This protein binds this small molecule.
Small molecule (SMILES): Cc1cc(CCCCCOc2ccc(C3=N[C@@H](C)CO3)cc2)on1

Sequence of chain 20.A:
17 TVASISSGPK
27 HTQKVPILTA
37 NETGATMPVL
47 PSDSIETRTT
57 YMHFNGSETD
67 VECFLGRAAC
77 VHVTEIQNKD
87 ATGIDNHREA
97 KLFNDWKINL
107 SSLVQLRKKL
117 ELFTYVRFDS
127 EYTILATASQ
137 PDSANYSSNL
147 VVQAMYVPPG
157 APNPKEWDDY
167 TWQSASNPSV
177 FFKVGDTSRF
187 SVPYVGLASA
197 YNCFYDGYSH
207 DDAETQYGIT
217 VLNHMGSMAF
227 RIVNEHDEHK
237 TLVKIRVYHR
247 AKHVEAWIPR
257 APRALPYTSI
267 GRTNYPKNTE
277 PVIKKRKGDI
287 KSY

Sequence of chain 16.C:
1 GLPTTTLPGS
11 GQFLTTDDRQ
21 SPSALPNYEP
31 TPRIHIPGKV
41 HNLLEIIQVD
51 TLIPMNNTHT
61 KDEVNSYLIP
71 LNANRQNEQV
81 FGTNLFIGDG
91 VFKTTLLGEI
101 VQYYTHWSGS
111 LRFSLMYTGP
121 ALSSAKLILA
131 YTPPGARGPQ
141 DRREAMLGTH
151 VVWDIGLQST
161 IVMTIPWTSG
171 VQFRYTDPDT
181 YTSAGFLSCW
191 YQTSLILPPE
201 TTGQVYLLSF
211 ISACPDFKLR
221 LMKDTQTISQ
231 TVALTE

Sequence of chain 20.C:
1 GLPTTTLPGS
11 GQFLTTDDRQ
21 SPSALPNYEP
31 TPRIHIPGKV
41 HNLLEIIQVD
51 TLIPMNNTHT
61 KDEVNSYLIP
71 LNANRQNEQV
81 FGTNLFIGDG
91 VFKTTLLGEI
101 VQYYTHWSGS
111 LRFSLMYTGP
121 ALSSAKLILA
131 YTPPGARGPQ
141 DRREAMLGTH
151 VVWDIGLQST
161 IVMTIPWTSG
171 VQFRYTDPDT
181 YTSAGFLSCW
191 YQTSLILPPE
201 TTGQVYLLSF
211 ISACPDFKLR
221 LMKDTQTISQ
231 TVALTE

Binding-site contacts:
Ligand atom N2 contacts residue ASN219 of chain 20.A at 3.0 Å (h-bond).
Ligand atom C6B contacts residue MET224 of chain 20.A at 3.6 Å (hydrophobic).
Ligand atom C6B contacts residue ILE104 of chain 20.A at 3.6 Å (hydrophobic).
Ligand atom C2A contacts residue TYR152 of chain 20.A at 3.8 Å (hydrophobic).
Ligand atom C3B contacts residue TYR152 of chain 20.A at 3.6 Å (hydrophobic).
Ligand atom C2B contacts residue VAL188 of chain 20.A at 3.3 Å (hydrophobic).
Ligand atom C4 contacts residue LEU106 of chain 20.A at 3.6 Å (hydrophobic).
Ligand atom C2A contacts residue PHE186 of chain 20.A at 3.6 Å (hydrophobic).
Ligand atom CM1 contacts residue VAL176 of chain 20.A at 3.4 Å (hydrophobic).
Ligand atom C5A contacts residue PHE186 of chain 20.A at 3.7 Å (hydrophobic).
Ligand atom C5 contacts residue LEU106 of chain 20.A at 3.8 Å (hydrophobic).
Ligand atom C4 contacts residue PHE124 of chain 20.A at 3.9 Å (hydrophobic).
Ligand atom C4C contacts residue VAL191 of chain 20.A at 3.3 Å (hydrophobic).
Ligand atom CM1 contacts residue PRO174 of chain 20.A at 3.8 Å (hydrophobic).
Ligand atom C4C contacts residue TYR197 of chain 20.A at 4.0 Å (hydrophobic).
Ligand atom N3A contacts residue TYR152 of chain 20.A at 3.6 Å.
Ligand atom C6B contacts residue TYR128 of chain 20.A at 3.4 Å (hydrophobic).
Ligand atom C4 contacts residue TYR197 of chain 20.A at 3.9 Å (hydrophobic).
Ligand atom C3B contacts residue VAL188 of chain 20.A at 3.5 Å (hydrophobic).
Ligand atom C1B contacts residue ILE104 of chain 20.A at 4.0 Å (hydrophobic).
Ligand atom C1B contacts residue VAL188 of chain 20.A at 3.7 Å (hydrophobic).
Ligand atom O1B contacts residue TYR128 of chain 20.A at 3.4 Å (h-bond).
Ligand atom C1B contacts residue TYR128 of chain 20.A at 3.7 Å (hydrophobic).
Ligand atom C4B contacts residue PHE186 of chain 20.A at 3.9 Å (hydrophobic).
Ligand atom N3A contacts residue PRO174 of chain 20.A at 3.9 Å.
Ligand atom C4A contacts residue PRO174 of chain 20.A at 3.4 Å (hydrophobic).
Ligand atom C3 contacts residue ASN219 of chain 20.A at 3.9 Å.
Ligand atom CM1 contacts residue SER175 of chain 20.A at 3.9 Å.
Ligand atom O1 contacts residue ASN219 of chain 20.A at 3.9 Å.
Ligand atom C5B contacts residue MET224 of chain 20.A at 3.2 Å (hydrophobic).
Ligand atom C2C contacts residue TYR197 of chain 20.A at 3.8 Å (hydrophobic).
Ligand atom C4B contacts residue TYR152 of chain 20.A at 4.0 Å (hydrophobic).
Ligand atom CM1 contacts residue LEU14 of chain 16.C at 3.3 Å (hydrophobic).
Ligand atom C3C contacts residue TYR128 of chain 20.A at 3.3 Å (hydrophobic).
Ligand atom C5A contacts residue VAL176 of chain 20.A at 3.8 Å (hydrophobic).
Ligand atom C5C contacts residue VAL191 of chain 20.A at 3.7 Å (hydrophobic).
Ligand atom C1C contacts residue LEU106 of chain 20.A at 3.6 Å (hydrophobic).
Ligand atom O1A contacts residue PHE186 of chain 20.A at 3.2 Å.
Ligand atom C5B contacts residue PHE186 of chain 20.A at 3.9 Å (hydrophobic).
Ligand atom N3A contacts residue ALA24 of chain 20.C at 3.9 Å.